Sequence of chain 1.A:
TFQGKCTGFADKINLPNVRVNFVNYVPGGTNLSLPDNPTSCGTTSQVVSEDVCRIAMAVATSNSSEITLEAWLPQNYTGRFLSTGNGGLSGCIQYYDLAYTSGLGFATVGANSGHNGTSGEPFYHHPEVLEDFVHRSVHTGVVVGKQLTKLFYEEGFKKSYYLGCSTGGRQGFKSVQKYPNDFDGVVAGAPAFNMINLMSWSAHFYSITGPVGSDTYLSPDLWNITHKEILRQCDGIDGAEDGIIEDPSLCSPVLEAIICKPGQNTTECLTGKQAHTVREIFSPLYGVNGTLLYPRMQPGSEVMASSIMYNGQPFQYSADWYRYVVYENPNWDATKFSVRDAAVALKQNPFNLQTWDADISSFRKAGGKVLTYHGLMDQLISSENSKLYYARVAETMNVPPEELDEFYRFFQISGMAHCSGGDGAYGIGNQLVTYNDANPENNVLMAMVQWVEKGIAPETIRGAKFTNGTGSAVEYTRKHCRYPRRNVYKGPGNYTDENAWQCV

Binding-site contacts:
Ligand atom C5 contacts residue SER48 of chain 1.A at 3.5 Å.
Ligand atom C7 contacts residue VAL50 of chain 1.A at 3.9 Å (hydrophobic).
Ligand atom C4 contacts residue ASN34 of chain 1.A at 4.2 Å.
Ligand atom O5 contacts residue SER48 of chain 1.A at 3.8 Å.
Ligand atom O5 contacts residue ASN34 of chain 1.A at 2.3 Å (h-bond).
Ligand atom C6 contacts residue SER48 of chain 1.A at 4.3 Å.
Ligand atom O6 contacts residue SER48 of chain 1.A at 3.7 Å.
Ligand atom C1 contacts residue SER48 of chain 1.A at 4.1 Å.
Ligand atom C3 contacts residue ASN34 of chain 1.A at 3.8 Å.
Ligand atom N2 contacts residue VAL50 of chain 1.A at 3.7 Å.
Ligand atom C8 contacts residue VAL50 of chain 1.A at 3.9 Å (hydrophobic).
Ligand atom O7 contacts residue ASN34 of chain 1.A at 3.5 Å (h-bond).
Ligand atom N2 contacts residue ASN34 of chain 1.A at 3.0 Å (h-bond).
Ligand atom C1 contacts residue ASN34 of chain 1.A at 1.4 Å.
Ligand atom C5 contacts residue ASN34 of chain 1.A at 3.7 Å.
Ligand atom C7 contacts residue ASN34 of chain 1.A at 3.5 Å.
Ligand atom C2 contacts residue ASN34 of chain 1.A at 2.5 Å.

A protein and the small-molecule ligand that binds it are described below.
Small molecule (SMILES): CC(=O)N[C@@H]1[C@@H](O)[C@H](O)[C@@H](CO)O[C@H]1O